Sequence of chain 2.A:
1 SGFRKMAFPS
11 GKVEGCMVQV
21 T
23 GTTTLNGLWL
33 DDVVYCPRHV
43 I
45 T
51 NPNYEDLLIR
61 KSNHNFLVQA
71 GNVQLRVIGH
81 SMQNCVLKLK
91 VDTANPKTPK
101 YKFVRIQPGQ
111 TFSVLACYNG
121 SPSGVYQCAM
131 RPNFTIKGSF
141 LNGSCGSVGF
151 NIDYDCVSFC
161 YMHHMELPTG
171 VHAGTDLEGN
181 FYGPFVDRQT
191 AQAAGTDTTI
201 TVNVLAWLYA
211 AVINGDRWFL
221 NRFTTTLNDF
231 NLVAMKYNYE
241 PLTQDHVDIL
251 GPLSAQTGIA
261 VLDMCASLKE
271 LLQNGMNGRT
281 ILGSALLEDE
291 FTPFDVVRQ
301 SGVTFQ

Binding-site contacts:
Ligand atom C32 contacts residue CYS145 of chain 2.A at 2.7 Å (hydrophobic).
Ligand atom C20 contacts residue GLU166 of chain 2.A at 3.6 Å.
Ligand atom C22 contacts residue ASP187 of chain 2.A at 3.5 Å.
Ligand atom O3 contacts residue HIS172 of chain 2.A at 3.6 Å.
Ligand atom C31 contacts residue GLN189 of chain 2.A at 3.5 Å.
Ligand atom C8 contacts residue ASN142 of chain 2.A at 3.3 Å.
Ligand atom C9 contacts residue ASN142 of chain 2.A at 3.5 Å.
Ligand atom O contacts residue MET165 of chain 2.A at 3.1 Å.
Ligand atom N2 contacts residue PHE140 of chain 2.A at 3.5 Å (h-bond).
Ligand atom O2 contacts residue CYS145 of chain 2.A at 2.8 Å (h-bond).
Ligand atom C10 contacts residue GLU166 of chain 2.A at 3.5 Å.
Ligand atom O2 contacts residue SER144 of chain 2.A at 3.0 Å (h-bond).
Ligand atom C27 contacts residue PRO168 of chain 2.A at 3.7 Å (hydrophobic).
Ligand atom N contacts residue GLN189 of chain 2.A at 3.0 Å (h-bond).
Ligand atom O2 contacts residue GLY143 of chain 2.A at 3.2 Å (h-bond).
Ligand atom C23 contacts residue ASP187 of chain 2.A at 3.3 Å.
Ligand atom O6 contacts residue GLN189 of chain 2.A at 3.3 Å.
Ligand atom N1 contacts residue HIS164 of chain 2.A at 2.8 Å (h-bond).
Ligand atom C31 contacts residue THR190 of chain 2.A at 3.3 Å.
Ligand atom C11 contacts residue GLN189 of chain 2.A at 3.7 Å.
Ligand atom C15 contacts residue GLU166 of chain 2.A at 3.7 Å.
Ligand atom N2 contacts residue GLU166 of chain 2.A at 3.2 Å (salt-bridge).
Ligand atom O3 contacts residue HIS163 of chain 2.A at 2.7 Å (h-bond).
Ligand atom O3 contacts residue GLU166 of chain 2.A at 3.6 Å.
Ligand atom O contacts residue GLU166 of chain 2.A at 3.0 Å (salt-bridge).
Ligand atom C26 contacts residue THR190 of chain 2.A at 3.2 Å.
Ligand atom O5 contacts residue MET165 of chain 2.A at 3.5 Å.
Ligand atom C16 contacts residue THR190 of chain 2.A at 3.2 Å.
Ligand atom O3 contacts residue PHE140 of chain 2.A at 3.3 Å.
Ligand atom C12 contacts residue GLN189 of chain 2.A at 3.6 Å.
Ligand atom O5 contacts residue GLU166 of chain 2.A at 3.6 Å.
Ligand atom C33 contacts residue HIS41 of chain 2.A at 3.6 Å.
Ligand atom N3 contacts residue GLU166 of chain 2.A at 2.9 Å (salt-bridge).
Ligand atom C6 contacts residue HIS163 of chain 2.A at 3.6 Å.
Ligand atom C33 contacts residue CYS145 of chain 2.A at 1.8 Å (hydrophobic).
Ligand atom C22 contacts residue ARG188 of chain 2.A at 3.6 Å.
Ligand atom C5 contacts residue CYS145 of chain 2.A at 3.1 Å (hydrophobic).
Ligand atom O2 contacts residue LEU141 of chain 2.A at 3.7 Å.
Ligand atom N4 contacts residue HIS164 of chain 2.A at 3.4 Å (h-bond).
Ligand atom C13 contacts residue GLU166 of chain 2.A at 3.7 Å.

Sequence of chain 1.A:
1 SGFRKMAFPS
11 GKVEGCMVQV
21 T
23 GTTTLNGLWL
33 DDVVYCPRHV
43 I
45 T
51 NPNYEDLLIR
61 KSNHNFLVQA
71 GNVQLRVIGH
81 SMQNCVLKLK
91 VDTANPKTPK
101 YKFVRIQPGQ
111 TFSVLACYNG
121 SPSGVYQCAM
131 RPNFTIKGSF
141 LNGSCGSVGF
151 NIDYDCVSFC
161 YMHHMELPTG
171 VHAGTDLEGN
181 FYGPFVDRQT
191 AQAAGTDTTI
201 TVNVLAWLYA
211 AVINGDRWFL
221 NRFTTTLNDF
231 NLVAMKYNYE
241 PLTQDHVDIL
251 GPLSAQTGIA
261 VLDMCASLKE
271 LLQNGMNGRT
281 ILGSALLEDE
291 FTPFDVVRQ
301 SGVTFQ

The protein below binds the small molecule below.
Small molecule (SMILES): CCC(=O)N(C[C@@H]1CCNC1=O)NC(=O)[C@H](CC1CCCCC1)NC(=O)[C@@H](NC(=O)OCc1ccccc1)[C@@H](C)OC(C)(C)C